Sequence of chain 1.A:
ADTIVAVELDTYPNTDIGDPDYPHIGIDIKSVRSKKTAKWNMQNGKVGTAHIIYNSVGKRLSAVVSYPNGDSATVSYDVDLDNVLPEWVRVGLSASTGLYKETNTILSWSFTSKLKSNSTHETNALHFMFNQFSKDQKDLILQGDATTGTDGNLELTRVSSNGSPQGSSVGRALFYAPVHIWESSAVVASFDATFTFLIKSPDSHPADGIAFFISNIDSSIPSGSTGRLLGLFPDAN

The protein below binds the small molecule below.
Small molecule (SMILES): CO[C@H]1O[C@H](CO)[C@@H](O)[C@H](O)[C@@H]1O[C@H]1O[C@H](CO)[C@@H](O)[C@H](O)[C@@H]1O

Binding-site contacts:
Ligand atom O6 contacts residue LEU99 of chain 1.A at 2.9 Å (h-bond).
Ligand atom C7 contacts residue LEU99 of chain 1.A at 3.8 Å (hydrophobic).
Ligand atom O4 contacts residue ARG228 of chain 1.A at 3.2 Å (salt-bridge).
Ligand atom O6 contacts residue ASP208 of chain 1.A at 2.7 Å (salt-bridge).
Ligand atom C6 contacts residue TYR100 of chain 1.A at 3.9 Å (hydrophobic).
Ligand atom O4 contacts residue TYR12 of chain 1.A at 3.6 Å.
Ligand atom O3 contacts residue ARG228 of chain 1.A at 2.8 Å (salt-bridge).
Ligand atom C3 contacts residue ARG228 of chain 1.A at 3.8 Å.
Ligand atom C4 contacts residue ARG228 of chain 1.A at 3.6 Å.
Ligand atom O6 contacts residue GLY98 of chain 1.A at 3.0 Å.
Ligand atom C4 contacts residue LEU99 of chain 1.A at 3.9 Å (hydrophobic).
Ligand atom C4 contacts residue SER168 of chain 1.A at 3.6 Å.
Ligand atom C6 contacts residue TYR12 of chain 1.A at 3.7 Å (hydrophobic).
Ligand atom C6 contacts residue ALA207 of chain 1.A at 3.5 Å (hydrophobic).
Ligand atom C3 contacts residue THR226 of chain 1.A at 3.4 Å.
Ligand atom C4 contacts residue ASN14 of chain 1.A at 3.9 Å.
Ligand atom O4 contacts residue SER168 of chain 1.A at 2.6 Å (h-bond).
Ligand atom O5 contacts residue LEU99 of chain 1.A at 3.2 Å (h-bond).
Ligand atom O4 contacts residue ASP208 of chain 1.A at 2.5 Å (salt-bridge).
Ligand atom O6 contacts residue ALA207 of chain 1.A at 3.3 Å.
Ligand atom C4 contacts residue GLY227 of chain 1.A at 3.8 Å.
Ligand atom C4 contacts residue ASP208 of chain 1.A at 3.4 Å.
Ligand atom C6 contacts residue ASP208 of chain 1.A at 3.4 Å.
Ligand atom O2 contacts residue THR226 of chain 1.A at 3.4 Å (h-bond).
Ligand atom C3 contacts residue GLY98 of chain 1.A at 3.5 Å.
Ligand atom O4 contacts residue LEU99 of chain 1.A at 3.3 Å (h-bond).
Ligand atom O6 contacts residue TYR100 of chain 1.A at 3.2 Å (h-bond).
Ligand atom C1 contacts residue LEU99 of chain 1.A at 3.9 Å (hydrophobic).
Ligand atom C5 contacts residue LEU99 of chain 1.A at 3.5 Å (hydrophobic).
Ligand atom O6 contacts residue LEU99 of chain 1.A at 3.7 Å.
Ligand atom O3 contacts residue SER168 of chain 1.A at 3.3 Å.
Ligand atom C6 contacts residue LEU99 of chain 1.A at 3.9 Å (hydrophobic).
Ligand atom O4 contacts residue ASN14 of chain 1.A at 2.8 Å (h-bond).
Ligand atom C4 contacts residue GLY98 of chain 1.A at 3.9 Å.
Ligand atom O4 contacts residue GLY98 of chain 1.A at 3.1 Å.
Ligand atom C2 contacts residue THR226 of chain 1.A at 3.3 Å.
Ligand atom O3 contacts residue THR226 of chain 1.A at 2.6 Å (h-bond).
Ligand atom O3 contacts residue GLY227 of chain 1.A at 3.6 Å.
Ligand atom C5 contacts residue TYR12 of chain 1.A at 3.8 Å (hydrophobic).
Ligand atom C6 contacts residue LEU99 of chain 1.A at 3.9 Å (hydrophobic).